Sequence of chain 1.A:
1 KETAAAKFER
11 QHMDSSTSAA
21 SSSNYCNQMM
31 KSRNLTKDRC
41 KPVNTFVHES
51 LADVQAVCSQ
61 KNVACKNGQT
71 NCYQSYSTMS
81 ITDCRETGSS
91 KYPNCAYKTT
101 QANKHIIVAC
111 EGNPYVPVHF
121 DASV

Binding-site contacts:
Ligand atom C1 contacts residue GLN28 of chain 1.A at 3.4 Å.
Ligand atom C1 contacts residue SER21 of chain 1.A at 3.9 Å.
Ligand atom C4 contacts residue SER21 of chain 1.A at 3.1 Å.
Ligand atom C2 contacts residue MET29 of chain 1.A at 4.2 Å (hydrophobic).
Ligand atom C1 contacts residue TYR25 of chain 1.A at 4.0 Å (hydrophobic).
Ligand atom C3 contacts residue SER21 of chain 1.A at 4.3 Å.
Ligand atom O2 contacts residue THR17 of chain 1.A at 4.3 Å.
Ligand atom O1 contacts residue SER21 of chain 1.A at 3.2 Å (h-bond).
Ligand atom O3 contacts residue GLN28 of chain 1.A at 2.7 Å (h-bond).
Ligand atom C3 contacts residue THR17 of chain 1.A at 4.1 Å.
Ligand atom C4 contacts residue GLN28 of chain 1.A at 3.4 Å.
Ligand atom O3 contacts residue MET29 of chain 1.A at 4.5 Å.

The protein below binds the small molecule below.
Small molecule (SMILES): O[C@@H]1CO[C@@H]2OCC[C@@H]21